Sequence of chain 1.G:
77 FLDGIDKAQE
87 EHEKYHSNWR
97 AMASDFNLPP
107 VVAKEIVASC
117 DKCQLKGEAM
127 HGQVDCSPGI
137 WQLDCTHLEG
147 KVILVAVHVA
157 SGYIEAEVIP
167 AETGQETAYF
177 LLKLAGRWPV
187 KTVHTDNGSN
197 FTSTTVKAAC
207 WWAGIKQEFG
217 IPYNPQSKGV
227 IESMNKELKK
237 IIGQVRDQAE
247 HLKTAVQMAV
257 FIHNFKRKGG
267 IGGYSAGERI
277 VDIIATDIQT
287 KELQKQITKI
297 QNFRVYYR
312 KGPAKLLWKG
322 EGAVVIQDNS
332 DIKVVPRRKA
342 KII

A small-molecule ligand and the protein it binds are described below.
Small molecule (SMILES): C[C@@H]1CCO[C@H]2Cn3cc(C(=O)NCc4ccc(F)cc4F)c(=O)c(O)c3C(=O)N12

Binding-site contacts:
Ligand atom OAQ contacts residue TYR219 of chain 1.G at 3.7 Å.
Ligand atom CAU contacts residue PRO221 of chain 1.G at 3.7 Å (hydrophobic).
Ligand atom OAC contacts residue MG1 of chain 1.Q at 2.3 Å.
Ligand atom OAD contacts residue GLU228 of chain 1.G at 2.9 Å (salt-bridge).
Ligand atom CAW contacts residue ASP192 of chain 1.G at 3.9 Å.
Ligand atom CAJ contacts residue PRO221 of chain 1.G at 3.5 Å (hydrophobic).
Ligand atom FAG contacts residue GLU228 of chain 1.G at 3.0 Å.
Ligand atom CAJ contacts residue GLU228 of chain 1.G at 3.9 Å.
Ligand atom CAW contacts residue MG1 of chain 1.Q at 2.8 Å.
Ligand atom CAS contacts residue MG1 of chain 1.Q at 3.1 Å.
Ligand atom OAE contacts residue ASP140 of chain 1.G at 3.0 Å (salt-bridge).
Ligand atom CAR contacts residue PRO221 of chain 1.G at 4.0 Å (hydrophobic).
Ligand atom CAW contacts residue MG1 of chain 1.R at 3.1 Å.
Ligand atom CAT contacts residue PRO221 of chain 1.G at 3.7 Å (hydrophobic).
Ligand atom CAL contacts residue TYR219 of chain 1.G at 3.9 Å (hydrophobic).
Ligand atom FAF contacts residue PRO221 of chain 1.G at 4.0 Å.
Ligand atom CAH contacts residue GLN222 of chain 1.G at 3.9 Å.
Ligand atom OAD contacts residue MG1 of chain 1.Q at 4.0 Å.
Ligand atom FAF contacts residue GLN222 of chain 1.G at 3.3 Å.
Ligand atom CAS contacts residue ASP192 of chain 1.G at 3.6 Å.
Ligand atom OAD contacts residue ASP140 of chain 1.G at 3.9 Å.
Ligand atom CAV contacts residue PRO221 of chain 1.G at 4.0 Å (hydrophobic).
Ligand atom CAH contacts residue PRO221 of chain 1.G at 4.0 Å (hydrophobic).
Ligand atom OAE contacts residue MG1 of chain 1.Q at 1.5 Å.
Ligand atom CBA contacts residue GLY194 of chain 1.G at 4.0 Å.
Ligand atom OAE contacts residue ASP192 of chain 1.G at 3.0 Å (salt-bridge).
Ligand atom OAC contacts residue ASP192 of chain 1.G at 3.1 Å (salt-bridge).
Ligand atom CAY contacts residue MG1 of chain 1.Q at 3.5 Å.
Ligand atom OAD contacts residue MG1 of chain 1.R at 1.9 Å.
Ligand atom OAB contacts residue PRO221 of chain 1.G at 3.6 Å.
Ligand atom CAZ contacts residue MG1 of chain 1.R at 2.8 Å.
Ligand atom CAM contacts residue ASN193 of chain 1.G at 3.9 Å.
Ligand atom CAZ contacts residue GLU228 of chain 1.G at 4.0 Å.
Ligand atom CAZ contacts residue MG1 of chain 1.Q at 3.9 Å.
Ligand atom CAM contacts residue GLY194 of chain 1.G at 3.5 Å.
Ligand atom OAE contacts residue GLU228 of chain 1.G at 3.9 Å.
Ligand atom CAU contacts residue GLU228 of chain 1.G at 4.0 Å.
Ligand atom CAM contacts residue ASP192 of chain 1.G at 4.1 Å.
Ligand atom OAE contacts residue MG1 of chain 1.R at 2.6 Å.
Ligand atom CAX contacts residue MG1 of chain 1.R at 4.1 Å.